Binding-site contacts:
Ligand atom F2 contacts residue ASN205 of chain 2.B at 2.9 Å.
Ligand atom C4 contacts residue TRP433 of chain 2.B at 3.8 Å (hydrophobic).
Ligand atom O4 contacts residue GLU432 of chain 2.B at 2.7 Å (salt-bridge).
Ligand atom O4 contacts residue TRP425 of chain 2.B at 3.4 Å (h-bond).
Ligand atom F2 contacts residue HIS150 of chain 2.B at 3.1 Å.
Ligand atom F2 contacts residue TRP151 of chain 2.B at 4.0 Å.
Ligand atom O3 contacts residue TRP433 of chain 2.B at 3.0 Å (h-bond).
Ligand atom C6 contacts residue GLU432 of chain 2.B at 3.3 Å.
Ligand atom C1 contacts residue GLU387 of chain 2.B at 1.4 Å.
Ligand atom O6 contacts residue TRP361 of chain 2.B at 3.4 Å.
Ligand atom O4 contacts residue GLN18 of chain 2.B at 2.9 Å (h-bond).
Ligand atom C5 contacts residue TRP425 of chain 2.B at 3.9 Å (hydrophobic).
Ligand atom C4 contacts residue GLU432 of chain 2.B at 3.7 Å.
Ligand atom C5 contacts residue GLU387 of chain 2.B at 2.9 Å.
Ligand atom C2 contacts residue GLU387 of chain 2.B at 2.4 Å.
Ligand atom C1 contacts residue GLU206 of chain 2.B at 3.4 Å.
Ligand atom C3 contacts residue TRP433 of chain 2.B at 4.0 Å (hydrophobic).
Ligand atom F2 contacts residue GLU206 of chain 2.B at 3.4 Å.
Ligand atom O5 contacts residue GLU387 of chain 2.B at 2.4 Å (salt-bridge).
Ligand atom C4 contacts residue GLU387 of chain 2.B at 3.5 Å.
Ligand atom C3 contacts residue TRP425 of chain 2.B at 3.7 Å (hydrophobic).
Ligand atom C2 contacts residue HIS150 of chain 2.B at 3.9 Å.
Ligand atom O3 contacts residue HIS150 of chain 2.B at 2.8 Å (h-bond).
Ligand atom O3 contacts residue TRP425 of chain 2.B at 3.9 Å.
Ligand atom C5 contacts residue TYR322 of chain 2.B at 3.1 Å (hydrophobic).
Ligand atom C4 contacts residue GLN18 of chain 2.B at 4.0 Å.
Ligand atom C3 contacts residue HIS150 of chain 2.B at 3.7 Å.
Ligand atom C3 contacts residue GLN18 of chain 2.B at 3.6 Å.
Ligand atom C6 contacts residue PHE441 of chain 2.B at 3.6 Å (hydrophobic).
Ligand atom C3 contacts residue GLU387 of chain 2.B at 2.9 Å.
Ligand atom C4 contacts residue TRP425 of chain 2.B at 4.0 Å (hydrophobic).
Ligand atom O4 contacts residue TRP433 of chain 2.B at 3.7 Å.
Ligand atom O6 contacts residue GLU432 of chain 2.B at 2.6 Å (salt-bridge).
Ligand atom C6 contacts residue TYR322 of chain 2.B at 3.4 Å (hydrophobic).
Ligand atom C2 contacts residue GLU206 of chain 2.B at 3.3 Å.
Ligand atom F2 contacts residue GLU387 of chain 2.B at 2.7 Å.
Ligand atom O3 contacts residue GLN18 of chain 2.B at 2.6 Å (h-bond).
Ligand atom C1 contacts residue TYR322 of chain 2.B at 3.7 Å (hydrophobic).
Ligand atom O5 contacts residue TYR322 of chain 2.B at 3.0 Å (h-bond).
Ligand atom C2 contacts residue TRP151 of chain 2.B at 4.0 Å (hydrophobic).

The protein below binds the small molecule below.
Small molecule (SMILES): OC[C@H]1O[C@H](O)[C@H](F)[C@@H](O)[C@@H]1O

Sequence of chain 2.B:
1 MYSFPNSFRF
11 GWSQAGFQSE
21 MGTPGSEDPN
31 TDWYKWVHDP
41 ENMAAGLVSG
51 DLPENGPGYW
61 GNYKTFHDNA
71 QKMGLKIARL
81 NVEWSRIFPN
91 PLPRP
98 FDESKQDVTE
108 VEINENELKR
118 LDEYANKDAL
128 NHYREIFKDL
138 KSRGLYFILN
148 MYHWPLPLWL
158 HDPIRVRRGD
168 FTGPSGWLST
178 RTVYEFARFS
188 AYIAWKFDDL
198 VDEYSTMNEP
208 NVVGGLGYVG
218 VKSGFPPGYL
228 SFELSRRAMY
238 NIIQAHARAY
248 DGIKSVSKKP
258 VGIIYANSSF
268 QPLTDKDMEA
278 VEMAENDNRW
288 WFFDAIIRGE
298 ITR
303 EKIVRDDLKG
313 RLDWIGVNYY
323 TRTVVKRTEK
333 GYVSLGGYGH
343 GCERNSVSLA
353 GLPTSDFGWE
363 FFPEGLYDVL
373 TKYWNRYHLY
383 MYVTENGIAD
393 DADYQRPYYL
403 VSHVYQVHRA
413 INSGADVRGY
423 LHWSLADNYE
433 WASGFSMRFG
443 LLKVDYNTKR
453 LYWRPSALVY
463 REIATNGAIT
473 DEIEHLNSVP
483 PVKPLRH